Sequence of chain 5.D:
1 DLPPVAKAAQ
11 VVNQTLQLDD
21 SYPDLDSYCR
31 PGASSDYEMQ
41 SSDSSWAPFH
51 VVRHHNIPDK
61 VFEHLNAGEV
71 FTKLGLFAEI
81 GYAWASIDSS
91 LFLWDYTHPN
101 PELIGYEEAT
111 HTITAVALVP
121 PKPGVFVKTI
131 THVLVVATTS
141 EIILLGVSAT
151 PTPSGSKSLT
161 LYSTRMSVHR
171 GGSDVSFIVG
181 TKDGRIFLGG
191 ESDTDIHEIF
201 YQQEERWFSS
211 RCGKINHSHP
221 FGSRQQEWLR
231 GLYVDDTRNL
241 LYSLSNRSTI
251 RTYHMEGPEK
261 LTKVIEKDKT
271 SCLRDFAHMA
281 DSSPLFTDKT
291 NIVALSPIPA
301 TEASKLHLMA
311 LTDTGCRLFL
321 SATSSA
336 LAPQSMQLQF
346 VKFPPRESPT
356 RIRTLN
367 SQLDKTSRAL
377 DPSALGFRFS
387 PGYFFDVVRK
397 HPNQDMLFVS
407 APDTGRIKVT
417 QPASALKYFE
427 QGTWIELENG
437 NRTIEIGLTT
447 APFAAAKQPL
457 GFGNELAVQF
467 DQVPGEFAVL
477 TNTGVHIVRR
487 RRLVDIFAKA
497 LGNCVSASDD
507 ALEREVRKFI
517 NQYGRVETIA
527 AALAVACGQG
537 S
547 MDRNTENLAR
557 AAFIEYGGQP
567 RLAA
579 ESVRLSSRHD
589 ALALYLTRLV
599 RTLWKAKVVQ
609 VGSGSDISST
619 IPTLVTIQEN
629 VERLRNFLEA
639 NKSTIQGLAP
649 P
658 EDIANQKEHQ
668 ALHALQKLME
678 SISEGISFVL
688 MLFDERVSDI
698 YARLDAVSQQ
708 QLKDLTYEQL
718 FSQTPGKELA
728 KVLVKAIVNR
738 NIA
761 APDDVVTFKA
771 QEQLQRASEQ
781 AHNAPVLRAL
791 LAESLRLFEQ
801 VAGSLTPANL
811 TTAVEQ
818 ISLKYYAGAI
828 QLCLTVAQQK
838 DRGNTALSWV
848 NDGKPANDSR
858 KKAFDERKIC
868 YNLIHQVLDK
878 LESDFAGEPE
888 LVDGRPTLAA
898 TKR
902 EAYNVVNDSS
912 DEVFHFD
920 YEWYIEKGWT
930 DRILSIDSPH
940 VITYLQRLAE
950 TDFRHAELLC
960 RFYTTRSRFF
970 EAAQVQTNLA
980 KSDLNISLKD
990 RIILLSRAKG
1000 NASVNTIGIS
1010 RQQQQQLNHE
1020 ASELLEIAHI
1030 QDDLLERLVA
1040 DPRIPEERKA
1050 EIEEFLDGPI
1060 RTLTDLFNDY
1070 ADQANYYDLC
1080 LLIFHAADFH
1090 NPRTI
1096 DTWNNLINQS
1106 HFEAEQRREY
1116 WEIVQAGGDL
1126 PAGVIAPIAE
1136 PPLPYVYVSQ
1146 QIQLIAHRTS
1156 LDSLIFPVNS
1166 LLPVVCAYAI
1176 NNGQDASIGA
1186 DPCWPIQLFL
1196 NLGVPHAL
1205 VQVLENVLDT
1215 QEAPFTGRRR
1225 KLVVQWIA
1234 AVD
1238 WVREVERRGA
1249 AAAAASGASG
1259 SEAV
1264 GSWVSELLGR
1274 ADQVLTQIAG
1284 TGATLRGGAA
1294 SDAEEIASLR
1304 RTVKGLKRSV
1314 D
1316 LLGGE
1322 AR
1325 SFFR

This protein binds this small molecule.
Small molecule (SMILES): CSCC[C@H](NC(=O)[C@@H]1CCCN1C(=O)[C@H](CC(C)C)NC(=O)[C@H](CC(C)C)NC(=O)[C@H](CCCCN)NC(=O)[C@H](C)NC(=O)[C@H](CCCCN)NC(=O)[C@@H](N)CCCN=C(N)N)C(=O)N[C@@H](CCC(=O)O)C(=O)N[C@@H](CCC(=O)O)C(=O)N[C@@H](C)C(=O)N[C@@H](CC(C)C)C(=O)N[C@@H](CC(C)C)C(=O)N1CCC[C@H]1C=O

Sequence of chain 5.F:
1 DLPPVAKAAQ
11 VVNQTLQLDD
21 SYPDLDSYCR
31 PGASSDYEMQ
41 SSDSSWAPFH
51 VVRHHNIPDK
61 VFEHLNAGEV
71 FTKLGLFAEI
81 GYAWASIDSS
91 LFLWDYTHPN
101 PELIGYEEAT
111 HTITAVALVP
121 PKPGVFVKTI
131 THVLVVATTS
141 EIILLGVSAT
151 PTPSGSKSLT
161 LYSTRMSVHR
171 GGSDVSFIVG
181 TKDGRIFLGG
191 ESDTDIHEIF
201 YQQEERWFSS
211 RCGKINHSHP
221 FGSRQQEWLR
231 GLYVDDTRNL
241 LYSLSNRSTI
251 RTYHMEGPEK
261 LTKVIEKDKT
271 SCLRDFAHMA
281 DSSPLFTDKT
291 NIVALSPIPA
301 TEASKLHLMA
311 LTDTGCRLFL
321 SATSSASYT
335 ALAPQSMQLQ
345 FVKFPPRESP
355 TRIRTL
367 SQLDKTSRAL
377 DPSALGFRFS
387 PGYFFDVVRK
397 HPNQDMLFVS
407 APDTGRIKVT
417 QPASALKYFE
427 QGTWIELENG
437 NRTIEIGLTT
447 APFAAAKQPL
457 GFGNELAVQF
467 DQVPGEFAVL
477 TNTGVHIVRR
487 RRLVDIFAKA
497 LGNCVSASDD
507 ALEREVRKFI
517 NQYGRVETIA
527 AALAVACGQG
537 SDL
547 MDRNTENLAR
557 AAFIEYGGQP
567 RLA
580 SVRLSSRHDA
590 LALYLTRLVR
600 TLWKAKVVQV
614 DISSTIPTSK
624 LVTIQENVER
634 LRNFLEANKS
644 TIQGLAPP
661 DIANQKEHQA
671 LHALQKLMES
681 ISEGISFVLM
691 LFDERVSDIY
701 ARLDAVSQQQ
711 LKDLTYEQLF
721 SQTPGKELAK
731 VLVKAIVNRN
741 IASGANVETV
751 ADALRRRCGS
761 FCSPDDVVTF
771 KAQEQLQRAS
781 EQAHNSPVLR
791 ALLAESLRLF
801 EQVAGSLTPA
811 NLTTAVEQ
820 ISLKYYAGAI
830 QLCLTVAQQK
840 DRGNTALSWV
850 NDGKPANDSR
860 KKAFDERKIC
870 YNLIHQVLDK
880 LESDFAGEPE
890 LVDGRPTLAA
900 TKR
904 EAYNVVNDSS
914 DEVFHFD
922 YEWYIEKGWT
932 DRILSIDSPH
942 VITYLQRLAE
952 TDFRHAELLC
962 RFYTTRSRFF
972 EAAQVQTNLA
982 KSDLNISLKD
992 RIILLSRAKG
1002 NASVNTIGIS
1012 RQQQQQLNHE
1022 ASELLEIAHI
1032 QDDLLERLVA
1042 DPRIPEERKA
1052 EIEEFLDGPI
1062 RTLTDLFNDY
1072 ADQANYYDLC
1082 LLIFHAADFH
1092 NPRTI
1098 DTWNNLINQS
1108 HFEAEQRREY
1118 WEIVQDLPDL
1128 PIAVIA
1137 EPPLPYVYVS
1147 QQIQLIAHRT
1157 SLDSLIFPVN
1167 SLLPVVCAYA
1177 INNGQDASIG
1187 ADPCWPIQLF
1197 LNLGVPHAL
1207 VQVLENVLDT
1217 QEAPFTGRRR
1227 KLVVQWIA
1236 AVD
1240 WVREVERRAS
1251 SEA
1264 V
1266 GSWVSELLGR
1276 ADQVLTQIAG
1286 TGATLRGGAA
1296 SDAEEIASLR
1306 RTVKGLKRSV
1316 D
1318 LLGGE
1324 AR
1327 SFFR

Sequence of chain 5.P:
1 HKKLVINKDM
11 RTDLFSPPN

Binding-site contacts:
Ligand atom N contacts residue ALA1070 of chain 5.D at 2.1 Å.
Ligand atom CG contacts residue CYS1079 of chain 5.D at 2.2 Å (hydrophobic).
Ligand atom CD contacts residue PHE1083 of chain 5.D at 2.5 Å (hydrophobic).
Ligand atom CD contacts residue TYR1076 of chain 5.D at 2.5 Å (hydrophobic).
Ligand atom O contacts residue ASP1071 of chain 5.D at 0.9 Å.
Ligand atom NE contacts residue PHE1066 of chain 5.D at 2.2 Å.
Ligand atom CB contacts residue PHE1066 of chain 5.D at 2.4 Å (hydrophobic).
Ligand atom CB contacts residue ASP1071 of chain 5.D at 2.7 Å.
Ligand atom N contacts residue GLY105 of chain 5.F at 2.8 Å (h-bond).
Ligand atom CA contacts residue ASP1071 of chain 5.D at 2.1 Å.
Ligand atom CG contacts residue TYR1076 of chain 5.D at 2.9 Å (hydrophobic).
Ligand atom CD contacts residue ASN1074 of chain 5.D at 2.5 Å.
Ligand atom O contacts residue LYS8 of chain 5.P at 2.2 Å.
Ligand atom N contacts residue LYS8 of chain 5.P at 2.1 Å (salt-bridge).
Ligand atom N contacts residue ASP1071 of chain 5.D at 1.4 Å (salt-bridge).
Ligand atom CB contacts residue ARG11 of chain 5.P at 1.1 Å.
Ligand atom CB contacts residue ASN1074 of chain 5.D at 2.8 Å.
Ligand atom CA contacts residue CYS1079 of chain 5.D at 2.9 Å (hydrophobic).
Ligand atom C contacts residue ASP1071 of chain 5.D at 2.3 Å.
Ligand atom CD contacts residue PHE1066 of chain 5.D at 1.0 Å (hydrophobic).
Ligand atom CG contacts residue ASN1074 of chain 5.D at 1.5 Å.
Ligand atom N contacts residue CYS1079 of chain 5.D at 2.6 Å (h-bond).
Ligand atom CA contacts residue ASP1071 of chain 5.D at 2.1 Å.
Ligand atom O contacts residue VAL127 of chain 5.F at 2.5 Å (h-bond).
Ligand atom O contacts residue ASP1071 of chain 5.D at 2.6 Å (salt-bridge).
Ligand atom CA contacts residue ARG11 of chain 5.P at 2.4 Å.
Ligand atom CA contacts residue LYS8 of chain 5.P at 2.5 Å.
Ligand atom CE contacts residue ASN1074 of chain 5.D at 1.9 Å.
Ligand atom NZ contacts residue ASN1074 of chain 5.D at 1.1 Å (h-bond).
Ligand atom NH1 contacts residue CYS1079 of chain 5.D at 2.3 Å (h-bond).
Ligand atom CG contacts residue PHE1066 of chain 5.D at 1.9 Å (hydrophobic).
Ligand atom N contacts residue ASP1071 of chain 5.D at 1.7 Å.
Ligand atom N contacts residue ASP1071 of chain 5.D at 2.7 Å (salt-bridge).
Ligand atom CB contacts residue LYS8 of chain 5.P at 2.2 Å.
Ligand atom C contacts residue LYS8 of chain 5.P at 2.9 Å.
Ligand atom NH2 contacts residue PHE1083 of chain 5.D at 0.8 Å.
Ligand atom NH1 contacts residue PHE1083 of chain 5.D at 1.2 Å.
Ligand atom NE contacts residue PHE1083 of chain 5.D at 1.8 Å.
Ligand atom C contacts residue ASP1071 of chain 5.D at 0.9 Å.
Ligand atom CZ contacts residue PHE1083 of chain 5.D at 0.9 Å (hydrophobic).